Binding-site contacts:
Ligand atom CL26 contacts residue THR123 of chain 1.D at 3.5 Å.
Ligand atom C2 contacts residue ASN63 of chain 1.D at 3.9 Å.
Ligand atom CL26 contacts residue PHE141 of chain 1.D at 3.8 Å.
Ligand atom C9 contacts residue TYR224 of chain 1.D at 3.6 Å (hydrophobic).
Ligand atom N4 contacts residue HIS101 of chain 1.D at 3.5 Å (h-bond).
Ligand atom CL27 contacts residue GLY127 of chain 1.D at 3.3 Å.
Ligand atom CL19 contacts residue LEU137 of chain 1.D at 3.5 Å.
Ligand atom C13 contacts residue LEU140 of chain 1.D at 3.7 Å (hydrophobic).
Ligand atom C2 contacts residue PHE59 of chain 1.D at 3.9 Å (hydrophobic).
Ligand atom C1 contacts residue HIS101 of chain 1.D at 3.9 Å.
Ligand atom S14 contacts residue VAL97 of chain 1.D at 3.6 Å.
Ligand atom C3 contacts residue HIS101 of chain 1.D at 3.8 Å.
Ligand atom C22 contacts residue PHE59 of chain 1.D at 3.9 Å (hydrophobic).
Ligand atom N11 contacts residue MET66 of chain 1.D at 3.6 Å.
Ligand atom C20 contacts residue TYR122 of chain 1.D at 3.9 Å (hydrophobic).
Ligand atom C21 contacts residue TYR122 of chain 1.D at 3.6 Å (hydrophobic).
Ligand atom C24 contacts residue PHE59 of chain 1.D at 3.8 Å (hydrophobic).
Ligand atom C3 contacts residue PHE59 of chain 1.D at 4.0 Å (hydrophobic).
Ligand atom CL26 contacts residue TYR122 of chain 1.D at 3.7 Å.
Ligand atom C1 contacts residue PHE59 of chain 1.D at 3.9 Å (hydrophobic).
Ligand atom C10 contacts residue PHE59 of chain 1.D at 3.9 Å (hydrophobic).
Ligand atom C11 contacts residue ASN63 of chain 1.D at 3.6 Å.
Ligand atom C23 contacts residue TYR122 of chain 1.D at 3.6 Å (hydrophobic).
Ligand atom N4 contacts residue TYR224 of chain 1.D at 3.2 Å.
Ligand atom C8 contacts residue PHE59 of chain 1.D at 3.8 Å (hydrophobic).
Ligand atom C9 contacts residue ASN63 of chain 1.D at 3.6 Å.
Ligand atom C24 contacts residue TYR122 of chain 1.D at 3.9 Å (hydrophobic).
Ligand atom C15 contacts residue VAL67 of chain 1.D at 3.9 Å (hydrophobic).
Ligand atom C10 contacts residue MET66 of chain 1.D at 3.4 Å (hydrophobic).
Ligand atom O16 contacts residue LEU104 of chain 1.D at 3.8 Å.
Ligand atom C17 contacts residue LEU140 of chain 1.D at 3.6 Å (hydrophobic).
Ligand atom N5 contacts residue ASN63 of chain 1.D at 3.5 Å (h-bond).
Ligand atom S14 contacts residue TYR224 of chain 1.D at 3.2 Å.
Ligand atom O16 contacts residue MET66 of chain 1.D at 3.5 Å.
Ligand atom C22 contacts residue ILE62 of chain 1.D at 3.8 Å (hydrophobic).
Ligand atom CL27 contacts residue ASP126 of chain 1.D at 3.4 Å.
Ligand atom C22 contacts residue TYR122 of chain 1.D at 3.8 Å (hydrophobic).
Ligand atom N11 contacts residue LEU104 of chain 1.D at 3.5 Å.
Ligand atom C15 contacts residue ASN63 of chain 1.D at 3.4 Å.
Ligand atom C13 contacts residue PHE132 of chain 1.D at 3.9 Å (hydrophobic).

A protein and the small-molecule ligand that binds it are described below.
Small molecule (SMILES): Clc1ccc(-c2nc3sccn3c2/C=N/OCc2ccc(Cl)c(Cl)c2)cc1

Sequence of chain 1.D:
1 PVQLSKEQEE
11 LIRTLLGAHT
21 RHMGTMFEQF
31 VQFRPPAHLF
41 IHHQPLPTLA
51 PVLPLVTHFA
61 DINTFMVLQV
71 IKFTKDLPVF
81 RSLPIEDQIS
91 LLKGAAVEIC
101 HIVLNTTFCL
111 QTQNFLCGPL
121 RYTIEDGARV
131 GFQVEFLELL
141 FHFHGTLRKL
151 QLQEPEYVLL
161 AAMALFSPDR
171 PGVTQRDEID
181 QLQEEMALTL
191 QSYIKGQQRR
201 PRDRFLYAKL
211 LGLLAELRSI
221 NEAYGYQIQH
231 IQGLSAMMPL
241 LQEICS